A small-molecule ligand and the protein it binds are described below.
Small molecule (SMILES): CC(=O)N[C@@H](CC(C)C)C(=O)N[C@@H](CC(C)C)C(=O)N[C@H](CO)CCCN=C(N)N

Binding-site contacts:
Ligand atom CB contacts residue CYS84 of chain 1.A at 4.0 Å (hydrophobic).
Ligand atom O contacts residue GLY82 of chain 1.A at 4.0 Å.
Ligand atom N contacts residue CYS84 of chain 1.A at 3.2 Å (h-bond).
Ligand atom O contacts residue GLY82 of chain 1.A at 4.0 Å.
Ligand atom CA contacts residue CYS84 of chain 1.A at 2.8 Å (hydrophobic).
Ligand atom CG contacts residue GLY288 of chain 1.A at 3.8 Å.
Ligand atom CG contacts residue GLY176 of chain 1.A at 4.3 Å.
Ligand atom CD2 contacts residue SER220 of chain 1.A at 4.1 Å.
Ligand atom O contacts residue CYS84 of chain 1.A at 2.9 Å (h-bond).
Ligand atom CB contacts residue GLY177 of chain 1.A at 3.2 Å.
Ligand atom C contacts residue CYS84 of chain 1.A at 2.0 Å (hydrophobic).
Ligand atom CD1 contacts residue GLY176 of chain 1.A at 3.4 Å.
Ligand atom CG contacts residue LYS175 of chain 1.A at 3.2 Å.
Ligand atom N contacts residue GLY288 of chain 1.A at 4.1 Å.
Ligand atom C contacts residue GLY176 of chain 1.A at 4.2 Å.
Ligand atom O contacts residue GLY176 of chain 1.A at 3.2 Å.
Ligand atom C contacts residue GLY82 of chain 1.A at 3.8 Å.
Ligand atom C contacts residue TRP85 of chain 1.A at 4.2 Å (hydrophobic).
Ligand atom CD contacts residue LYS175 of chain 1.A at 4.0 Å.
Ligand atom O contacts residue TRP85 of chain 1.A at 3.2 Å.
Ligand atom CB contacts residue GLY82 of chain 1.A at 3.9 Å.
Ligand atom C contacts residue GLY177 of chain 1.A at 4.0 Å.
Ligand atom NE contacts residue LYS175 of chain 1.A at 4.3 Å.
Ligand atom CB contacts residue LYS175 of chain 1.A at 3.7 Å.
Ligand atom N contacts residue LYS175 of chain 1.A at 4.2 Å.
Ligand atom CD1 contacts residue GLY177 of chain 1.A at 4.1 Å.
Ligand atom CB contacts residue CYS84 of chain 1.A at 4.2 Å (hydrophobic).
Ligand atom O contacts residue HIS289 of chain 1.A at 4.2 Å.
Ligand atom C contacts residue GLY288 of chain 1.A at 4.0 Å.
Ligand atom CA contacts residue GLY177 of chain 1.A at 3.5 Å.
Ligand atom O contacts residue CYS84 of chain 1.A at 3.7 Å.
Ligand atom C contacts residue CYS84 of chain 1.A at 3.5 Å (hydrophobic).
Ligand atom O contacts residue GLY177 of chain 1.A at 3.1 Å (h-bond).
Ligand atom CA contacts residue LYS175 of chain 1.A at 3.7 Å.
Ligand atom O contacts residue LYS175 of chain 1.A at 3.4 Å (salt-bridge).
Ligand atom N contacts residue GLY177 of chain 1.A at 2.9 Å (h-bond).
Ligand atom CD1 contacts residue GLY288 of chain 1.A at 4.2 Å.
Ligand atom CA contacts residue GLY82 of chain 1.A at 3.2 Å.
Ligand atom C contacts residue LYS175 of chain 1.A at 4.1 Å.
Ligand atom CD2 contacts residue ALA290 of chain 1.A at 3.9 Å (hydrophobic).

Sequence of chain 1.A:
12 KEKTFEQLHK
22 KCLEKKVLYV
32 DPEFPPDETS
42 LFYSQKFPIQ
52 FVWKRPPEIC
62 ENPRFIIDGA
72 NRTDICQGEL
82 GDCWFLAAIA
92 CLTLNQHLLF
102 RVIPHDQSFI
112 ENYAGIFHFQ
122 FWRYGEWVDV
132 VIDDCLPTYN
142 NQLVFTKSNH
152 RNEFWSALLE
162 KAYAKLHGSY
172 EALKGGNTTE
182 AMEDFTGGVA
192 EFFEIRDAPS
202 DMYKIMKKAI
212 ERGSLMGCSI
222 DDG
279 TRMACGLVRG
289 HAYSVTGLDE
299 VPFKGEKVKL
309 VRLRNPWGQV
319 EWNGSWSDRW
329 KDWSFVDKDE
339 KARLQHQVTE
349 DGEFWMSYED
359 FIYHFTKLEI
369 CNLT